Sequence of chain 1.K:
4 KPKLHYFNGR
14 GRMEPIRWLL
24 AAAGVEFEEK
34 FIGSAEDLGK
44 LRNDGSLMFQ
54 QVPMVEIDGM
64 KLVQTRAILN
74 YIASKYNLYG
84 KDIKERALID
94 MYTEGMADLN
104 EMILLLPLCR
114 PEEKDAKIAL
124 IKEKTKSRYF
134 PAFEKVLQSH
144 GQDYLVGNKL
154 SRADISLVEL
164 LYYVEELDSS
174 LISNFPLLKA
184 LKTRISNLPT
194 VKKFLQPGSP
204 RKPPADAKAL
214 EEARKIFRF

Binding-site contacts:
Ligand atom C6 contacts residue PHE10 of chain 1.K at 3.8 Å (hydrophobic).
Ligand atom C16 contacts residue ALA216 of chain 1.K at 4.3 Å (hydrophobic).
Ligand atom C5 contacts residue PHE222 of chain 1.K at 4.3 Å (hydrophobic).
Ligand atom C11 contacts residue LEU107 of chain 1.K at 4.3 Å (hydrophobic).
Ligand atom C16 contacts residue LEU213 of chain 1.K at 3.8 Å (hydrophobic).
Ligand atom C17 contacts residue PRO110 of chain 1.K at 4.3 Å (hydrophobic).
Ligand atom C16 contacts residue ALA208 of chain 1.K at 3.8 Å (hydrophobic).
Ligand atom C15 contacts residue PHE10 of chain 1.K at 3.7 Å (hydrophobic).
Ligand atom C7 contacts residue PHE220 of chain 1.K at 4.2 Å (hydrophobic).
Ligand atom C7 contacts residue PHE10 of chain 1.K at 3.7 Å (hydrophobic).
Ligand atom C14 contacts residue ALA216 of chain 1.K at 4.1 Å (hydrophobic).
Ligand atom O2 contacts residue ALA208 of chain 1.K at 3.7 Å.
Ligand atom C1 contacts residue LEU111 of chain 1.K at 4.3 Å (hydrophobic).
Ligand atom O1 contacts residue GSH1 of chain 1.IA at 3.9 Å.
Ligand atom C6 contacts residue TYR9 of chain 1.K at 4.2 Å (hydrophobic).
Ligand atom C17 contacts residue ALA208 of chain 1.K at 3.9 Å (hydrophobic).
Ligand atom C5 contacts residue GSH1 of chain 1.IA at 3.7 Å.
Ligand atom C11 contacts residue LEU108 of chain 1.K at 4.3 Å (hydrophobic).
Ligand atom C14 contacts residue PHE222 of chain 1.K at 4.3 Å (hydrophobic).
Ligand atom C9 contacts residue PHE222 of chain 1.K at 4.1 Å (hydrophobic).
Ligand atom C4 contacts residue GSH1 of chain 1.IA at 3.6 Å.
Ligand atom C4 contacts residue PHE222 of chain 1.K at 4.1 Å (hydrophobic).
Ligand atom C7 contacts residue PHE222 of chain 1.K at 4.0 Å (hydrophobic).
Ligand atom C3 contacts residue PHE222 of chain 1.K at 4.3 Å (hydrophobic).
Ligand atom C6 contacts residue PHE220 of chain 1.K at 3.8 Å (hydrophobic).
Ligand atom C12 contacts residue LEU111 of chain 1.K at 4.1 Å (hydrophobic).
Ligand atom O2 contacts residue PRO110 of chain 1.K at 3.2 Å.
Ligand atom C12 contacts residue LEU107 of chain 1.K at 4.0 Å (hydrophobic).
Ligand atom C3 contacts residue GSH1 of chain 1.IA at 4.1 Å.
Ligand atom C7 contacts residue ALA216 of chain 1.K at 3.8 Å (hydrophobic).
Ligand atom O2 contacts residue LEU213 of chain 1.K at 3.6 Å.
Ligand atom C16 contacts residue ALA212 of chain 1.K at 3.9 Å (hydrophobic).
Ligand atom C15 contacts residue ALA212 of chain 1.K at 4.3 Å (hydrophobic).
Ligand atom C18 contacts residue LEU107 of chain 1.K at 3.7 Å (hydrophobic).
Ligand atom C6 contacts residue GSH1 of chain 1.IA at 3.6 Å.
Ligand atom C15 contacts residue ALA216 of chain 1.K at 3.5 Å (hydrophobic).
Ligand atom C19 contacts residue GSH1 of chain 1.IA at 4.0 Å.
Ligand atom C17 contacts residue LEU213 of chain 1.K at 4.2 Å (hydrophobic).
Ligand atom O1 contacts residue PHE222 of chain 1.K at 4.2 Å.
Ligand atom C11 contacts residue LEU111 of chain 1.K at 4.1 Å (hydrophobic).

A small-molecule ligand and the protein it binds are described below.
Small molecule (SMILES): C[C@]12CCC(=O)C=C1CC[C@@H]1[C@@H]2CC[C@]2(C)C(=O)CC[C@@H]12